Binding-site contacts:
Ligand atom C2 contacts residue HIS1088 of chain 1.A at 4.4 Å.
Ligand atom C6 contacts residue PHE1090 of chain 1.A at 3.5 Å (hydrophobic).
Ligand atom N2 contacts residue ASN1085 of chain 1.A at 2.9 Å (h-bond).
Ligand atom O5 contacts residue PHE1090 of chain 1.A at 3.6 Å.
Ligand atom C1 contacts residue PHE1090 of chain 1.A at 4.5 Å (hydrophobic).
Ligand atom C8 contacts residue ASN1085 of chain 1.A at 3.6 Å.
Ligand atom C5 contacts residue HIS1088 of chain 1.A at 3.5 Å.
Ligand atom O5 contacts residue ASN1085 of chain 1.A at 2.4 Å (h-bond).
Ligand atom C3 contacts residue HIS1088 of chain 1.A at 3.8 Å.
Ligand atom C1 contacts residue THR1087 of chain 1.A at 3.6 Å.
Ligand atom O6 contacts residue PHE1090 of chain 1.A at 3.7 Å.
Ligand atom C4 contacts residue ASN1085 of chain 1.A at 4.2 Å.
Ligand atom C7 contacts residue THR1087 of chain 1.A at 4.0 Å.
Ligand atom C2 contacts residue ASN1085 of chain 1.A at 2.5 Å.
Ligand atom O7 contacts residue ASN1085 of chain 1.A at 3.3 Å (h-bond).
Ligand atom C4 contacts residue HIS1088 of chain 1.A at 4.0 Å.
Ligand atom C2 contacts residue THR1087 of chain 1.A at 3.6 Å.
Ligand atom C8 contacts residue THR1087 of chain 1.A at 4.2 Å.
Ligand atom C6 contacts residue HIS1088 of chain 1.A at 4.3 Å.
Ligand atom O3 contacts residue THR1087 of chain 1.A at 4.5 Å.
Ligand atom C3 contacts residue THR1087 of chain 1.A at 3.7 Å.
Ligand atom O7 contacts residue HIS1088 of chain 1.A at 3.6 Å (h-bond).
Ligand atom C8 contacts residue HIS1088 of chain 1.A at 4.3 Å.
Ligand atom C1 contacts residue HIS1088 of chain 1.A at 4.0 Å.
Ligand atom O6 contacts residue HIS1088 of chain 1.A at 3.7 Å.
Ligand atom C5 contacts residue PHE1090 of chain 1.A at 4.0 Å (hydrophobic).
Ligand atom C1 contacts residue ASN1085 of chain 1.A at 1.4 Å.
Ligand atom C3 contacts residue ASN1085 of chain 1.A at 3.8 Å.
Ligand atom C7 contacts residue HIS1088 of chain 1.A at 4.1 Å.
Ligand atom O4 contacts residue HIS1088 of chain 1.A at 3.9 Å.
Ligand atom C5 contacts residue ASN1085 of chain 1.A at 3.7 Å.
Ligand atom C7 contacts residue ASN1085 of chain 1.A at 3.3 Å.
Ligand atom N2 contacts residue THR1087 of chain 1.A at 3.0 Å (h-bond).
Ligand atom O5 contacts residue HIS1088 of chain 1.A at 4.0 Å.

Sequence of chain 1.A:
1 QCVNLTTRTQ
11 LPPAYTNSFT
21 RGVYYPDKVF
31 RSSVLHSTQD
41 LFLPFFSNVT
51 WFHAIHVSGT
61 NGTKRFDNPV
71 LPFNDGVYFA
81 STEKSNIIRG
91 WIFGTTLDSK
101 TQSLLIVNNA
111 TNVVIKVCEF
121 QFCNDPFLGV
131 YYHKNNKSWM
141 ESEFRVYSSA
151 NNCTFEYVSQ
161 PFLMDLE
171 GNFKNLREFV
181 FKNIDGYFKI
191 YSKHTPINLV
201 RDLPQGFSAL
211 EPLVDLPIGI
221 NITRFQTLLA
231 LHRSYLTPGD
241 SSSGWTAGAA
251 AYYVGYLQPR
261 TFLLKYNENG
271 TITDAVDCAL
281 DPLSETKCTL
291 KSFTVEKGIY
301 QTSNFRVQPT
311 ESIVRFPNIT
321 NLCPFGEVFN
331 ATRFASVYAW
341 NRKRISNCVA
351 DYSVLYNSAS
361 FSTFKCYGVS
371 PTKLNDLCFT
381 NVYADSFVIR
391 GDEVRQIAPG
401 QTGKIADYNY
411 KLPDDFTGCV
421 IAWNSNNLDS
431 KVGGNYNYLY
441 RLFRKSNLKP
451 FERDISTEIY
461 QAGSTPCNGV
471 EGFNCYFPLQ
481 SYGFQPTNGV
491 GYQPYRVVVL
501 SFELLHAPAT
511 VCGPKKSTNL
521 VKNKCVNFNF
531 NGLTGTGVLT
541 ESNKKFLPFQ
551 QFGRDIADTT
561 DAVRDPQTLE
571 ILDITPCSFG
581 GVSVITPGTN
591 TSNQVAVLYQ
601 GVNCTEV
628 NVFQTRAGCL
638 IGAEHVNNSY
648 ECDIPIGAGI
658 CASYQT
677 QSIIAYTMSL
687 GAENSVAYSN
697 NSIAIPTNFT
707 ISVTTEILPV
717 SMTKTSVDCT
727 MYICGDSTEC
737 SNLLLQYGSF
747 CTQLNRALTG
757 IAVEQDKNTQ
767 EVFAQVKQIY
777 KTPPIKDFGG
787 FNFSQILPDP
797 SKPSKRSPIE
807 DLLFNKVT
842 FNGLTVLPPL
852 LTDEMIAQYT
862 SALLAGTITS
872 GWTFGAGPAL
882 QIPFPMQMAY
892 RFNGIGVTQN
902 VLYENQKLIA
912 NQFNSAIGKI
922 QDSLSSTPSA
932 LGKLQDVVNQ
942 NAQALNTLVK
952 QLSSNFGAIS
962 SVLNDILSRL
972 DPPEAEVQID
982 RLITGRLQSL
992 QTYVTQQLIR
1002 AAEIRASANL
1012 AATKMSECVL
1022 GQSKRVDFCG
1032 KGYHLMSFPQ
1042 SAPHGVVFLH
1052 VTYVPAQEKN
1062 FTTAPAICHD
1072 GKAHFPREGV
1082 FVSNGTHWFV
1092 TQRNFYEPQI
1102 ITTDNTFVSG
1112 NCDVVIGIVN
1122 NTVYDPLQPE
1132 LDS

The small molecule below binds the protein below.
Small molecule (SMILES): CC(=O)N[C@H]1[C@H](O[C@H]2[C@H](O)[C@@H](NC(C)=O)CO[C@@H]2CO)O[C@H](CO)[C@@H](O)[C@@H]1O